Sequence of chain 1.A:
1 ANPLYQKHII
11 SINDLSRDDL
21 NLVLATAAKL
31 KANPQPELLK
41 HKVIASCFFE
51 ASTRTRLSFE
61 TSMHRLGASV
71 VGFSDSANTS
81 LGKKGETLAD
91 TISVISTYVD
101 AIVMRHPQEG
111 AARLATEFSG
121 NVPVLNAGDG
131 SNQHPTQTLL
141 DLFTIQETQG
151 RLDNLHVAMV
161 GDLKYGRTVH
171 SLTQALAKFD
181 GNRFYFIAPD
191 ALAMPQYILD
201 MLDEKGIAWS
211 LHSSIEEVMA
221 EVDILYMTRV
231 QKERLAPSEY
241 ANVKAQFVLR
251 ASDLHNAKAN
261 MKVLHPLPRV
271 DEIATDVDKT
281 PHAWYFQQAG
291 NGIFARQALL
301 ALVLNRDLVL

Binding-site contacts:
Ligand atom C contacts residue ARG167 of chain 2.A at 3.2 Å.
Ligand atom O contacts residue ARG167 of chain 2.A at 3.2 Å (salt-bridge).
Ligand atom CB contacts residue GLN231 of chain 2.A at 3.9 Å.
Ligand atom C contacts residue ARG105 of chain 2.A at 4.0 Å.
Ligand atom CG contacts residue ARG229 of chain 2.A at 3.4 Å.
Ligand atom CG contacts residue LEU267 of chain 2.A at 3.7 Å (hydrophobic).
Ligand atom OD2 contacts residue ARG229 of chain 2.A at 4.0 Å.
Ligand atom CB contacts residue LEU267 of chain 2.A at 4.2 Å (hydrophobic).
Ligand atom C contacts residue LYS84 of chain 1.A at 4.1 Å.
Ligand atom C contacts residue PCT1 of chain 2.F at 3.7 Å.
Ligand atom CB contacts residue PRO268 of chain 2.A at 4.4 Å (hydrophobic).
Ligand atom CA contacts residue THR168 of chain 2.A at 4.2 Å.
Ligand atom OD2 contacts residue PCT1 of chain 2.F at 4.1 Å.
Ligand atom CB contacts residue LYS84 of chain 1.A at 3.4 Å.
Ligand atom OD1 contacts residue ARG229 of chain 2.A at 2.5 Å (salt-bridge).
Ligand atom OD1 contacts residue PRO268 of chain 2.A at 4.4 Å.
Ligand atom N contacts residue HIS134 of chain 2.A at 4.4 Å.
Ligand atom C contacts residue HIS134 of chain 2.A at 3.8 Å.
Ligand atom N contacts residue PCT1 of chain 2.F at 2.9 Å.
Ligand atom CB contacts residue ARG229 of chain 2.A at 3.7 Å.
Ligand atom O contacts residue ARG105 of chain 2.A at 2.9 Å (salt-bridge).
Ligand atom CG contacts residue GLN231 of chain 2.A at 3.5 Å.
Ligand atom O contacts residue LYS84 of chain 1.A at 3.6 Å (salt-bridge).
Ligand atom CG contacts residue PCT1 of chain 2.F at 4.4 Å.
Ligand atom OD2 contacts residue PRO268 of chain 2.A at 3.3 Å.
Ligand atom O contacts residue HIS134 of chain 2.A at 3.9 Å.
Ligand atom N contacts residue PRO266 of chain 2.A at 4.1 Å.
Ligand atom OXT contacts residue HIS134 of chain 2.A at 3.7 Å.
Ligand atom CA contacts residue PCT1 of chain 2.F at 3.8 Å.
Ligand atom N contacts residue LEU267 of chain 2.A at 3.3 Å (h-bond).
Ligand atom OD2 contacts residue LEU267 of chain 2.A at 2.6 Å (h-bond).
Ligand atom CB contacts residue PCT1 of chain 2.F at 3.7 Å.
Ligand atom CA contacts residue LEU267 of chain 2.A at 4.4 Å (hydrophobic).
Ligand atom CA contacts residue LYS84 of chain 1.A at 4.3 Å.
Ligand atom N contacts residue THR168 of chain 2.A at 3.9 Å.
Ligand atom O contacts residue PCT1 of chain 2.F at 2.8 Å (h-bond).
Ligand atom OD1 contacts residue GLN231 of chain 2.A at 2.7 Å (h-bond).
Ligand atom OXT contacts residue ARG167 of chain 2.A at 2.5 Å.
Ligand atom CG contacts residue PRO268 of chain 2.A at 3.8 Å (hydrophobic).
Ligand atom CG contacts residue LYS84 of chain 1.A at 4.4 Å.

Sequence of chain 2.A:
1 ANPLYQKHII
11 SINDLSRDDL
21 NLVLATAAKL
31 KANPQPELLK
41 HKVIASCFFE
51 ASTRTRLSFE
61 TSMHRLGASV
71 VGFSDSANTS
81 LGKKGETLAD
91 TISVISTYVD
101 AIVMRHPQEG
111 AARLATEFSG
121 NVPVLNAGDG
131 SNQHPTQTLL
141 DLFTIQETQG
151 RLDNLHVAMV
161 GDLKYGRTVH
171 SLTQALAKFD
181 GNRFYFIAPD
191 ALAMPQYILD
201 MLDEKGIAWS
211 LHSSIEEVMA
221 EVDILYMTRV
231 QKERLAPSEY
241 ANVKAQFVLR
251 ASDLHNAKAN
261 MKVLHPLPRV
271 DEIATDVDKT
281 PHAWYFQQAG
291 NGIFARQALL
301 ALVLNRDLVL

A protein and the small-molecule ligand that binds it are described below.
Small molecule (SMILES): N[C@@H](CC(=O)O)C(=O)O